Sequence of chain 3.A:
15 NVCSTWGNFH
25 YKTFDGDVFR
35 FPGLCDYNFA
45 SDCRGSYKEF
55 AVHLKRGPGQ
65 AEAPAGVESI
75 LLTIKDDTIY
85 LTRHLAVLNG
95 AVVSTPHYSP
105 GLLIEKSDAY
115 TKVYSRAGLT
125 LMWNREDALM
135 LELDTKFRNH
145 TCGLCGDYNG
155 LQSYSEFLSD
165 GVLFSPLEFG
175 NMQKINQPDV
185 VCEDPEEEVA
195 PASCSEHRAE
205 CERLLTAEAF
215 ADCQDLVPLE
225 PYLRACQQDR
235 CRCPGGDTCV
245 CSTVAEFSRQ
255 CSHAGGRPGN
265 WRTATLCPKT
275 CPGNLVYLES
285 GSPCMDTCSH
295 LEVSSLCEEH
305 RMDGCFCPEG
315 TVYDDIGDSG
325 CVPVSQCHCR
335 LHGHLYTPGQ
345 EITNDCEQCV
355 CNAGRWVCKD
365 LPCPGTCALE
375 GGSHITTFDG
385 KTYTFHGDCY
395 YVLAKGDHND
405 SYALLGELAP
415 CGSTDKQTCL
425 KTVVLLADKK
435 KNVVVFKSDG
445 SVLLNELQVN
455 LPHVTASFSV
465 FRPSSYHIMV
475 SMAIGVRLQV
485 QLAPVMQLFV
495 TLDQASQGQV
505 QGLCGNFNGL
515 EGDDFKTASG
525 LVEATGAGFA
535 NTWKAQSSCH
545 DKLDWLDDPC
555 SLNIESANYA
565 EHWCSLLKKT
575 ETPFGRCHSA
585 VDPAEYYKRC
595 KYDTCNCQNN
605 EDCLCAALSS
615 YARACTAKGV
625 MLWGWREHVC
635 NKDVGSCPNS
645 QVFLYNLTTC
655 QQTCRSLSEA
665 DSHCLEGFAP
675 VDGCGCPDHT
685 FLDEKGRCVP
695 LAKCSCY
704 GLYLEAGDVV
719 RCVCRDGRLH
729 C

Binding-site contacts:
Ligand atom C7 contacts residue ASN650 of chain 3.A at 3.9 Å.
Ligand atom C1 contacts residue ASN650 of chain 3.A at 1.4 Å.
Ligand atom O7 contacts residue ASN650 of chain 3.A at 4.5 Å.
Ligand atom O5 contacts residue TRP627 of chain 3.A at 2.9 Å.
Ligand atom C4 contacts residue ASN650 of chain 3.A at 4.2 Å.
Ligand atom O3 contacts residue ASN650 of chain 3.A at 3.8 Å.
Ligand atom N2 contacts residue ASN650 of chain 3.A at 3.4 Å (h-bond).
Ligand atom O7 contacts residue PRO681 of chain 3.A at 4.0 Å.
Ligand atom C3 contacts residue ASN650 of chain 3.A at 3.6 Å.
Ligand atom C6 contacts residue TRP627 of chain 3.A at 4.0 Å (hydrophobic).
Ligand atom C8 contacts residue ASN650 of chain 3.A at 4.2 Å.
Ligand atom C5 contacts residue TRP627 of chain 3.A at 3.7 Å (hydrophobic).
Ligand atom O5 contacts residue ASN650 of chain 3.A at 2.4 Å (h-bond).
Ligand atom C1 contacts residue TRP627 of chain 3.A at 3.3 Å (hydrophobic).
Ligand atom C5 contacts residue ASN650 of chain 3.A at 3.6 Å.
Ligand atom C2 contacts residue ASN650 of chain 3.A at 2.5 Å.
Ligand atom O7 contacts residue ASP682 of chain 3.A at 4.2 Å.

This small molecule binds to this protein.
Small molecule (SMILES): CC(=O)N[C@@H]1[C@@H](O)[C@H](O)[C@@H](CO)O[C@H]1O